The protein below binds the small molecule below.
Small molecule (SMILES): O=C(NCC1CC1)N1CCN(C(=O)c2cccs2)CC1

Sequence of chain 1.A:
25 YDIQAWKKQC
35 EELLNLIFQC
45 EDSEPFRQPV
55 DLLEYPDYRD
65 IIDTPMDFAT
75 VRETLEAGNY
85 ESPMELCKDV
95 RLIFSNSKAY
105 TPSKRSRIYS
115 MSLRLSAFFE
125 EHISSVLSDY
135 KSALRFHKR

Binding-site contacts:
Ligand atom N1 contacts residue PRO49 of chain 1.A at 3.0 Å (h-bond).
Ligand atom C9 contacts residue TYR104 of chain 1.A at 3.8 Å (hydrophobic).
Ligand atom S1 contacts residue SER101 of chain 1.A at 3.6 Å (h-bond).
Ligand atom N2 contacts residue VAL54 of chain 1.A at 3.8 Å.
Ligand atom C10 contacts residue ILE112 of chain 1.A at 3.8 Å (hydrophobic).
Ligand atom O1 contacts residue ASP55 of chain 1.A at 3.6 Å.
Ligand atom O2 contacts residue ILE112 of chain 1.A at 3.5 Å.
Ligand atom O1 contacts residue VAL54 of chain 1.A at 3.8 Å.
Ligand atom C11 contacts residue SER110 of chain 1.A at 4.0 Å.
Ligand atom C6 contacts residue VAL54 of chain 1.A at 4.0 Å (hydrophobic).
Ligand atom C5 contacts residue GLN52 of chain 1.A at 3.4 Å.
Ligand atom S1 contacts residue THR105 of chain 1.A at 3.6 Å.
Ligand atom C2 contacts residue PRO49 of chain 1.A at 3.6 Å (hydrophobic).
Ligand atom C9 contacts residue ILE112 of chain 1.A at 3.5 Å (hydrophobic).
Ligand atom C12 contacts residue PRO106 of chain 1.A at 3.8 Å (hydrophobic).
Ligand atom N2 contacts residue PRO49 of chain 1.A at 3.9 Å.
Ligand atom C13 contacts residue PRO49 of chain 1.A at 3.9 Å (hydrophobic).
Ligand atom C13 contacts residue PHE50 of chain 1.A at 3.8 Å (hydrophobic).
Ligand atom C12 contacts residue SER110 of chain 1.A at 3.5 Å.
Ligand atom C12 contacts residue THR105 of chain 1.A at 3.6 Å.
Ligand atom C14 contacts residue PRO49 of chain 1.A at 3.3 Å (hydrophobic).
Ligand atom C1 contacts residue VAL54 of chain 1.A at 4.0 Å (hydrophobic).
Ligand atom C8 contacts residue ILE112 of chain 1.A at 3.4 Å (hydrophobic).
Ligand atom C8 contacts residue SER101 of chain 1.A at 3.9 Å.
Ligand atom C13 contacts residue ILE112 of chain 1.A at 3.7 Å (hydrophobic).
Ligand atom C1 contacts residue PRO49 of chain 1.A at 3.9 Å (hydrophobic).
Ligand atom C4 contacts residue GLN52 of chain 1.A at 3.8 Å.
Ligand atom C5 contacts residue GLU48 of chain 1.A at 3.6 Å.
Ligand atom O2 contacts residue SER101 of chain 1.A at 2.8 Å (h-bond).
Ligand atom N3 contacts residue ILE112 of chain 1.A at 3.9 Å.
Ligand atom C3 contacts residue PRO53 of chain 1.A at 3.9 Å (hydrophobic).
Ligand atom C7 contacts residue TYR62 of chain 1.A at 3.9 Å (hydrophobic).
Ligand atom C6 contacts residue TYR59 of chain 1.A at 3.4 Å (hydrophobic).
Ligand atom C3 contacts residue PRO49 of chain 1.A at 3.8 Å (hydrophobic).
Ligand atom C5 contacts residue PRO49 of chain 1.A at 3.4 Å (hydrophobic).
Ligand atom C14 contacts residue VAL54 of chain 1.A at 3.3 Å (hydrophobic).
Ligand atom C3 contacts residue GLN52 of chain 1.A at 3.5 Å.
Ligand atom O2 contacts residue PHE50 of chain 1.A at 3.9 Å.
Ligand atom C10 contacts residue TYR104 of chain 1.A at 3.8 Å (hydrophobic).
Ligand atom O1 contacts residue TYR59 of chain 1.A at 3.5 Å.